A small-molecule ligand and the protein it binds are described below.
Small molecule (SMILES): CC(=O)N[C@@H]1[C@@H](O)[C@H](O)[C@@H](CO)O[C@H]1O

Sequence of chain 1.C:
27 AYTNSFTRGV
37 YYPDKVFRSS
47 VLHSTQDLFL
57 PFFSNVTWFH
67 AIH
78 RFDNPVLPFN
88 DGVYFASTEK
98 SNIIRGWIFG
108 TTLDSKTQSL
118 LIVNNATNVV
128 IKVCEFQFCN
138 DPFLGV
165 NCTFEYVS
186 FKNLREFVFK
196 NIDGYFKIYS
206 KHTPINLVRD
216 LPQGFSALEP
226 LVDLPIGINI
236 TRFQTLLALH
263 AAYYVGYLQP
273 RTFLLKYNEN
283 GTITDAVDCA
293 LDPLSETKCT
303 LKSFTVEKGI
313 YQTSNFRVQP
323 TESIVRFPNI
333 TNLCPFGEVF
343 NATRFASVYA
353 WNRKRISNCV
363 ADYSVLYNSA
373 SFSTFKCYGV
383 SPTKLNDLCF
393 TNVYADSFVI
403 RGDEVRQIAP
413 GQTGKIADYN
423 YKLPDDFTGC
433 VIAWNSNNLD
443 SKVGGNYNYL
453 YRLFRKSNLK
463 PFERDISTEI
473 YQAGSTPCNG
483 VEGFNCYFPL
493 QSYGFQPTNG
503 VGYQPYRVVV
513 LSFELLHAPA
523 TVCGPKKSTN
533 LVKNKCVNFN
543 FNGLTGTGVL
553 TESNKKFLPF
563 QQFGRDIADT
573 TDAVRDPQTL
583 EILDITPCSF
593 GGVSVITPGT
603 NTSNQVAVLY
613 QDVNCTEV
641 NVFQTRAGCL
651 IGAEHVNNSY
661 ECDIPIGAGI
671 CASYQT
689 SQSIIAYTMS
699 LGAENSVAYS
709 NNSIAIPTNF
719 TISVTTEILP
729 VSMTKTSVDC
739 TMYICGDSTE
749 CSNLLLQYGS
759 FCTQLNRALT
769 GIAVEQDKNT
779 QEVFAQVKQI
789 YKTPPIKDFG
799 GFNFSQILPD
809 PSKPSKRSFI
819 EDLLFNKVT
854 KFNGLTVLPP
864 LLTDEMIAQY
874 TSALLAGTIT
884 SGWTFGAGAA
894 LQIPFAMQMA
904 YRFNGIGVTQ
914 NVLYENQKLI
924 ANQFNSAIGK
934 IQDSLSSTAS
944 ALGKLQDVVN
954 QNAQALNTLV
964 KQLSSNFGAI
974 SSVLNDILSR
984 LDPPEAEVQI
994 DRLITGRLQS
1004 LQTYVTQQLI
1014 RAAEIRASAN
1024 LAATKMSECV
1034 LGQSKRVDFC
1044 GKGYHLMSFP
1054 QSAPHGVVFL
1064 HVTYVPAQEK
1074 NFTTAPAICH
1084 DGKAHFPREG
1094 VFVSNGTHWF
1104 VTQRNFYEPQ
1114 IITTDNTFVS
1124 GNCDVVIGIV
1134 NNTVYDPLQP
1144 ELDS

Binding-site contacts:
Ligand atom C7 contacts residue ASN165 of chain 1.C at 3.8 Å.
Ligand atom C3 contacts residue ASN165 of chain 1.C at 3.8 Å.
Ligand atom O5 contacts residue ASN165 of chain 1.C at 2.4 Å (h-bond).
Ligand atom N2 contacts residue ASN165 of chain 1.C at 2.9 Å (h-bond).
Ligand atom O7 contacts residue ASN165 of chain 1.C at 4.3 Å.
Ligand atom C1 contacts residue ASN165 of chain 1.C at 1.4 Å.
Ligand atom C4 contacts residue ASN165 of chain 1.C at 4.2 Å.
Ligand atom C8 contacts residue ASN165 of chain 1.C at 4.3 Å.
Ligand atom C5 contacts residue ASN165 of chain 1.C at 3.7 Å.
Ligand atom C2 contacts residue ASN165 of chain 1.C at 2.4 Å.